Binding-site contacts:
Ligand atom N6A contacts residue ARG183 of chain 1.A at 2.9 Å (salt-bridge).
Ligand atom C18 contacts residue PHE122 of chain 1.A at 3.4 Å (hydrophobic).
Ligand atom C6A contacts residue TYR182 of chain 1.A at 3.4 Å (hydrophobic).
Ligand atom N7N contacts residue SER224 of chain 1.A at 3.3 Å (h-bond).
Ligand atom O2N contacts residue TRP57 of chain 1.A at 3.4 Å.
Ligand atom O1X contacts residue TYR182 of chain 1.A at 2.8 Å (h-bond).
Ligand atom O1A contacts residue ARG231 of chain 1.A at 2.5 Å (salt-bridge).
Ligand atom O2D contacts residue ASN164 of chain 1.A at 3.5 Å (h-bond).
Ligand atom N1A contacts residue ARG183 of chain 1.A at 3.3 Å (salt-bridge).
Ligand atom C2N contacts residue GLU201 of chain 1.A at 3.2 Å.
Ligand atom O1X contacts residue GLY38 of chain 1.A at 3.4 Å.
Ligand atom O1A contacts residue HIS235 of chain 1.A at 2.8 Å (h-bond).
Ligand atom C4B contacts residue TYR102 of chain 1.A at 3.4 Å (hydrophobic).
Ligand atom C11 contacts residue PHE227 of chain 1.A at 3.4 Å (hydrophobic).
Ligand atom O1N contacts residue TYR37 of chain 1.A at 2.9 Å (h-bond).
Ligand atom O3B contacts residue ASN106 of chain 1.A at 2.8 Å (h-bond).
Ligand atom O3X contacts residue ARG175 of chain 1.A at 3.0 Å (salt-bridge).
Ligand atom O3D contacts residue ASP168 of chain 1.A at 2.7 Å (salt-bridge).
Ligand atom C5B contacts residue TYR102 of chain 1.A at 3.3 Å (hydrophobic).
Ligand atom N7N contacts residue TRP205 of chain 1.A at 3.2 Å (h-bond).
Ligand atom O1N contacts residue ARG231 of chain 1.A at 3.1 Å (salt-bridge).
Ligand atom C16 contacts residue SER35 of chain 1.A at 3.4 Å.
Ligand atom O3X contacts residue TYR182 of chain 1.A at 3.3 Å (h-bond).
Ligand atom O2D contacts residue GLU201 of chain 1.A at 3.2 Å (salt-bridge).
Ligand atom N7N contacts residue GLU201 of chain 1.A at 2.8 Å (salt-bridge).
Ligand atom O3D contacts residue ARG98 of chain 1.A at 2.9 Å (salt-bridge).
Ligand atom O2B contacts residue ARG175 of chain 1.A at 3.4 Å (salt-bridge).
Ligand atom O2 contacts residue ARG118 of chain 1.A at 3.0 Å (salt-bridge).
Ligand atom N6A contacts residue TYR239 of chain 1.A at 3.1 Å (h-bond).
Ligand atom C5D contacts residue TYR102 of chain 1.A at 3.1 Å (hydrophobic).
Ligand atom N1 contacts residue GLU61 of chain 1.A at 3.2 Å (salt-bridge).
Ligand atom O2A contacts residue ASN197 of chain 1.A at 3.0 Å (h-bond).
Ligand atom O7N contacts residue SER224 of chain 1.A at 3.1 Å (h-bond).
Ligand atom O1 contacts residue GLU61 of chain 1.A at 2.9 Å (salt-bridge).
Ligand atom O3D contacts residue ASN164 of chain 1.A at 2.8 Å (h-bond).
Ligand atom O3X contacts residue ARG109 of chain 1.A at 3.1 Å (salt-bridge).
Ligand atom O3B contacts residue GLY108 of chain 1.A at 3.3 Å.
Ligand atom O2A contacts residue PHE198 of chain 1.A at 3.5 Å.
Ligand atom N7A contacts residue LYS39 of chain 1.A at 2.9 Å (salt-bridge).
Ligand atom O3D contacts residue GLU201 of chain 1.A at 3.4 Å (salt-bridge).

Sequence of chain 1.A:
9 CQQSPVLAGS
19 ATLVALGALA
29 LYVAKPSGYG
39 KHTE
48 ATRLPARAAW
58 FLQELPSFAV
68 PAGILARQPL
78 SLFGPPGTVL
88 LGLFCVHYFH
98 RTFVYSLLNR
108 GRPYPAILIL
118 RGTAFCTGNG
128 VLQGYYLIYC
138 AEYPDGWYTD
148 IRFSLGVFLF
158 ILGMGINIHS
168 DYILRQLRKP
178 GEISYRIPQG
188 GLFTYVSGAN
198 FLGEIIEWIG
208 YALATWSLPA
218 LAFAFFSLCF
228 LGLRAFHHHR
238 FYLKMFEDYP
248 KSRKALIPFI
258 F

The small molecule below binds the protein below.
Small molecule (SMILES): CC(C)(C)NC(=O)[C@H]1CC[C@H]2[C@@H]3CC[C@H]4NC(=O)[C@H](C5C=CN([C@@H]6O[C@H](COP(=O)(O)OP(=O)(O)OC[C@H]7O[C@@H](n8cnc9c(N)ncnc98)[C@H](OP(=O)(O)O)[C@@H]7O)[C@@H](O)[C@H]6O)C=C5C(N)=O)C[C@]4(C)[C@H]3CC[C@]12C